The protein below binds the small molecule below.
Small molecule (SMILES): CCCC#Cc1cn([C@@H]2O[C@H](CO)[C@@H](O)[C@H](O)[C@H]2O)c(=O)[nH]c1=O

Binding-site contacts:
Ligand atom O2 contacts residue GLY124 of chain 1.A at 3.1 Å (h-bond).
Ligand atom O2' contacts residue ASN273 of chain 1.A at 3.2 Å (h-bond).
Ligand atom C11 contacts residue HIS330 of chain 1.A at 3.5 Å.
Ligand atom O2 contacts residue ASP272 of chain 1.A at 3.2 Å (salt-bridge).
Ligand atom C4 contacts residue ASN273 of chain 1.A at 3.4 Å.
Ligand atom O2' contacts residue TYR562 of chain 1.A at 3.0 Å (h-bond).
Ligand atom O3' contacts residue GLU661 of chain 1.A at 2.8 Å (salt-bridge).
Ligand atom C7 contacts residue ASN273 of chain 1.A at 3.7 Å.
Ligand atom C6' contacts residue HIS366 of chain 1.A at 3.5 Å.
Ligand atom O6' contacts residue HIS366 of chain 1.A at 2.7 Å (h-bond).
Ligand atom C2 contacts residue ASN273 of chain 1.A at 3.5 Å.
Ligand atom C5 contacts residue ASN273 of chain 1.A at 3.5 Å.
Ligand atom O4' contacts residue GLY664 of chain 1.A at 2.7 Å (h-bond).
Ligand atom O3' contacts residue SER663 of chain 1.A at 2.8 Å (h-bond).
Ligand atom O4' contacts residue SER663 of chain 1.A at 3.6 Å.
Ligand atom C10 contacts residue ASP328 of chain 1.A at 3.0 Å.
Ligand atom C6 contacts residue HIS366 of chain 1.A at 3.5 Å.
Ligand atom C2' contacts residue HIS366 of chain 1.A at 3.5 Å.
Ligand atom O5' contacts residue HIS366 of chain 1.A at 3.6 Å (h-bond).
Ligand atom C11 contacts residue THR329 of chain 1.A at 3.7 Å.
Ligand atom C4' contacts residue GLY664 of chain 1.A at 3.7 Å.
Ligand atom C6' contacts residue ASN473 of chain 1.A at 3.3 Å.
Ligand atom C2 contacts residue ASP272 of chain 1.A at 3.5 Å.
Ligand atom O3' contacts residue ALA662 of chain 1.A at 3.1 Å (h-bond).
Ligand atom N3 contacts residue ASP272 of chain 1.A at 2.8 Å (salt-bridge).
Ligand atom C11 contacts residue ASP328 of chain 1.A at 3.4 Å.
Ligand atom O4' contacts residue ASN473 of chain 1.A at 3.5 Å (h-bond).
Ligand atom O5' contacts residue LEU125 of chain 1.A at 3.6 Å (h-bond).
Ligand atom N3 contacts residue ASN273 of chain 1.A at 3.4 Å (h-bond).
Ligand atom C6 contacts residue ASN273 of chain 1.A at 3.7 Å.
Ligand atom O2 contacts residue LEU125 of chain 1.A at 3.2 Å (h-bond).
Ligand atom C8 contacts residue THR367 of chain 1.A at 3.2 Å.
Ligand atom C2 contacts residue LEU125 of chain 1.A at 3.6 Å (hydrophobic).
Ligand atom C6' contacts residue GLY124 of chain 1.A at 3.7 Å.
Ligand atom O6' contacts residue ASN473 of chain 1.A at 2.7 Å (h-bond).
Ligand atom O3' contacts residue GLY664 of chain 1.A at 3.1 Å (h-bond).
Ligand atom O4 contacts residue ASN273 of chain 1.A at 2.9 Å (h-bond).
Ligand atom O2' contacts residue GLU661 of chain 1.A at 3.3 Å (salt-bridge).
Ligand atom C8 contacts residue ASP328 of chain 1.A at 3.6 Å.
Ligand atom C3' contacts residue GLU661 of chain 1.A at 3.4 Å.

Sequence of chain 1.A:
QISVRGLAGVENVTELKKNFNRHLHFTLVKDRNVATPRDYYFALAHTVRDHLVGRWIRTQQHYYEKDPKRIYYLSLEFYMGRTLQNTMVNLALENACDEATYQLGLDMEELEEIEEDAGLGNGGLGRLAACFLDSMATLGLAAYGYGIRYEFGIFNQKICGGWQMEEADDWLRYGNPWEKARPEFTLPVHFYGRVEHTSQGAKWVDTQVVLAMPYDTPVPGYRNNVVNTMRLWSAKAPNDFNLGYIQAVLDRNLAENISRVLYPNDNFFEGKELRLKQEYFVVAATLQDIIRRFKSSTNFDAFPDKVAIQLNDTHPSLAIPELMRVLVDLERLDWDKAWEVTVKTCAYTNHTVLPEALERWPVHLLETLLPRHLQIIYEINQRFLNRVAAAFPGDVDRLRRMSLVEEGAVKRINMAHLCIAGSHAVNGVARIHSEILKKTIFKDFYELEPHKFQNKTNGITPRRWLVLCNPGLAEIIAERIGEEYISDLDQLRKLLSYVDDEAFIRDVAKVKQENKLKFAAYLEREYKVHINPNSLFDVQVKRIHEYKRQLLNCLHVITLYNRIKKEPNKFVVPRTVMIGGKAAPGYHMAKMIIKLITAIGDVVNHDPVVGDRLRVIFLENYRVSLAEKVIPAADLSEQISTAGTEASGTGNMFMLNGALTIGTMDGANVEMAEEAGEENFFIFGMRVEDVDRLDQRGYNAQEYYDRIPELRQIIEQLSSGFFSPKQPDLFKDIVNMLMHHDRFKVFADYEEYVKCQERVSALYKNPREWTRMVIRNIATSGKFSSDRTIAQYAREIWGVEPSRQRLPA